Binding-site contacts:
Ligand atom O5 contacts residue ASN45 of chain 1.A at 2.3 Å (h-bond).
Ligand atom O6 contacts residue GLU49 of chain 1.A at 3.7 Å.
Ligand atom N2 contacts residue ARG326 of chain 1.A at 4.5 Å.
Ligand atom C4 contacts residue ASN45 of chain 1.A at 4.2 Å.
Ligand atom O7 contacts residue ASN45 of chain 1.A at 3.6 Å.
Ligand atom O6 contacts residue THR47 of chain 1.A at 2.7 Å (h-bond).
Ligand atom C2 contacts residue ASN45 of chain 1.A at 2.5 Å.
Ligand atom C6 contacts residue ARG53 of chain 1.A at 4.5 Å.
Ligand atom C8 contacts residue ASP324 of chain 1.A at 4.2 Å.
Ligand atom C8 contacts residue ARG326 of chain 1.A at 3.6 Å.
Ligand atom C1 contacts residue ASN50 of chain 1.A at 3.9 Å.
Ligand atom C6 contacts residue ASN50 of chain 1.A at 3.7 Å.
Ligand atom O6 contacts residue ASN50 of chain 1.A at 3.8 Å.
Ligand atom C6 contacts residue GLU49 of chain 1.A at 4.3 Å.
Ligand atom C5 contacts residue ASN45 of chain 1.A at 3.6 Å.
Ligand atom C7 contacts residue ASN45 of chain 1.A at 3.6 Å.
Ligand atom C1 contacts residue ASN45 of chain 1.A at 1.4 Å.
Ligand atom C8 contacts residue GLU49 of chain 1.A at 3.9 Å.
Ligand atom C6 contacts residue THR47 of chain 1.A at 3.9 Å.
Ligand atom O5 contacts residue THR47 of chain 1.A at 4.3 Å.
Ligand atom C5 contacts residue ASN50 of chain 1.A at 4.1 Å.
Ligand atom C3 contacts residue ASN45 of chain 1.A at 3.8 Å.
Ligand atom O5 contacts residue ASN50 of chain 1.A at 3.1 Å (h-bond).
Ligand atom N2 contacts residue ASN45 of chain 1.A at 3.0 Å (h-bond).
Ligand atom C7 contacts residue ARG326 of chain 1.A at 4.2 Å.

This small molecule binds to this protein.
Small molecule (SMILES): CC(=O)N[C@H]1[C@H](O[C@H]2[C@H](O)[C@@H](NC(C)=O)CO[C@@H]2CO)O[C@H](CO)[C@@H](O)[C@@H]1O

Sequence of chain 1.A:
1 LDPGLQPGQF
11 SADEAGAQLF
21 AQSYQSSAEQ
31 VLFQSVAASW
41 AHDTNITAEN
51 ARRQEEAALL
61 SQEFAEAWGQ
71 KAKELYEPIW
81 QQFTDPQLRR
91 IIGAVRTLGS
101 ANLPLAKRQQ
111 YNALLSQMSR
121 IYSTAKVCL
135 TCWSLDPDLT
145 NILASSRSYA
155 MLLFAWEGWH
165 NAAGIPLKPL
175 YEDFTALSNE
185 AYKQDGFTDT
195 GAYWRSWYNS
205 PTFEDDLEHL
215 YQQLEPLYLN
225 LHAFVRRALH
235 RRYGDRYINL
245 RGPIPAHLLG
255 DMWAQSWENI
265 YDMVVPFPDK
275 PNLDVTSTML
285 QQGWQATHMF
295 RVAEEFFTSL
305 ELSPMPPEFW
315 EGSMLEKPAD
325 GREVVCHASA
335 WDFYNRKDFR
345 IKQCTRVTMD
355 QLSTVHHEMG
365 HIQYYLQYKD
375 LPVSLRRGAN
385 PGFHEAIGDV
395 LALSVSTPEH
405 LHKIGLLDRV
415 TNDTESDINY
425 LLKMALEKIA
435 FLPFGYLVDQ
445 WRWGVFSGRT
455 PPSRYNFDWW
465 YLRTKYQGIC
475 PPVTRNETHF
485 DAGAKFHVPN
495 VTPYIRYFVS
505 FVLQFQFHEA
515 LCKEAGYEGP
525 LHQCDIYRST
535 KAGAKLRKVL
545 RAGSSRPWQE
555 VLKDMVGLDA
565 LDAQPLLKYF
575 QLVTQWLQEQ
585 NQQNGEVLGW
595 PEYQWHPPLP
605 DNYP